The protein below binds the small molecule below.
Small molecule (SMILES): O=C(Nc1ccccc1)C1CC1

Binding-site contacts:
Ligand atom C3 contacts residue ARG94 of chain 1.A at 4.0 Å.
Ligand atom C3 contacts residue ILE166 of chain 1.A at 3.5 Å (hydrophobic).
Ligand atom C contacts residue HIS133 of chain 1.A at 4.1 Å.
Ligand atom C7 contacts residue HIS133 of chain 1.A at 4.4 Å.
Ligand atom N contacts residue ARG94 of chain 1.A at 4.3 Å.
Ligand atom O contacts residue ARG94 of chain 1.A at 3.0 Å (salt-bridge).
Ligand atom C2 contacts residue HIS133 of chain 1.A at 3.3 Å.
Ligand atom C3 contacts residue GLY128 of chain 1.A at 3.9 Å.
Ligand atom C6 contacts residue ARG94 of chain 1.A at 3.3 Å.
Ligand atom C8 contacts residue PRO168 of chain 1.A at 4.4 Å (hydrophobic).
Ligand atom C contacts residue ARG94 of chain 1.A at 3.9 Å.
Ligand atom C9 contacts residue PHE92 of chain 1.A at 3.3 Å (hydrophobic).
Ligand atom C1 contacts residue LEU130 of chain 1.A at 3.8 Å (hydrophobic).
Ligand atom C2 contacts residue LEU130 of chain 1.A at 3.6 Å (hydrophobic).
Ligand atom C2 contacts residue ILE166 of chain 1.A at 3.4 Å (hydrophobic).
Ligand atom C9 contacts residue GLU93 of chain 1.A at 4.2 Å.
Ligand atom C6 contacts residue LEU130 of chain 1.A at 3.9 Å (hydrophobic).
Ligand atom C4 contacts residue ARG94 of chain 1.A at 3.6 Å.
Ligand atom N contacts residue LEU130 of chain 1.A at 4.4 Å.
Ligand atom C3 contacts residue HIS133 of chain 1.A at 4.5 Å.
Ligand atom C3 contacts residue LEU130 of chain 1.A at 3.6 Å (hydrophobic).
Ligand atom C7 contacts residue PRO168 of chain 1.A at 3.6 Å (hydrophobic).
Ligand atom C1 contacts residue HIS133 of chain 1.A at 3.4 Å.
Ligand atom C1 contacts residue ARG94 of chain 1.A at 3.8 Å.
Ligand atom C4 contacts residue GLY128 of chain 1.A at 3.4 Å.
Ligand atom C5 contacts residue ARG94 of chain 1.A at 3.3 Å.
Ligand atom C4 contacts residue ILE96 of chain 1.A at 3.7 Å (hydrophobic).
Ligand atom C2 contacts residue ARG94 of chain 1.A at 4.1 Å.
Ligand atom N contacts residue HIS133 of chain 1.A at 3.0 Å (h-bond).
Ligand atom C7 contacts residue PHE92 of chain 1.A at 4.5 Å (hydrophobic).
Ligand atom C5 contacts residue LEU130 of chain 1.A at 3.9 Å (hydrophobic).
Ligand atom C3 contacts residue ILE96 of chain 1.A at 3.9 Å (hydrophobic).
Ligand atom C5 contacts residue GLY128 of chain 1.A at 4.5 Å.
Ligand atom C9 contacts residue PRO168 of chain 1.A at 3.9 Å (hydrophobic).
Ligand atom C4 contacts residue LEU130 of chain 1.A at 3.8 Å (hydrophobic).

Sequence of chain 1.A:
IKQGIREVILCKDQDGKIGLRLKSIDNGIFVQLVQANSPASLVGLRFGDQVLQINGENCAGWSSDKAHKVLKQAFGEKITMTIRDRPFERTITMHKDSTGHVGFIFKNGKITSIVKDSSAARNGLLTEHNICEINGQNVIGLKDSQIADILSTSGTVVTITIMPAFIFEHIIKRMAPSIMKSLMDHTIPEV